Binding-site contacts:
Ligand atom C7 contacts residue TRP147 of chain 1.A at 4.1 Å (hydrophobic).
Ligand atom C9 contacts residue TYR92 of chain 1.A at 3.4 Å (hydrophobic).
Ligand atom C11 contacts residue GLY128 of chain 1.A at 3.8 Å.
Ligand atom C9 contacts residue TRP147 of chain 1.A at 4.0 Å (hydrophobic).
Ligand atom O10 contacts residue PHE187 of chain 1.A at 4.5 Å.
Ligand atom O7 contacts residue LEU188 of chain 1.A at 4.0 Å.
Ligand atom O8 contacts residue TRP147 of chain 1.A at 4.2 Å.
Ligand atom O8 contacts residue ILE220 of chain 1.A at 4.3 Å.
Ligand atom O7 contacts residue PHE187 of chain 1.A at 4.4 Å.
Ligand atom O7 contacts residue ASP184 of chain 1.A at 4.5 Å.
Ligand atom C1 contacts residue SER131 of chain 1.A at 3.6 Å.
Ligand atom C8 contacts residue TYR92 of chain 1.A at 4.2 Å (hydrophobic).
Ligand atom O9 contacts residue SER222 of chain 1.A at 3.4 Å (h-bond).
Ligand atom O1B contacts residue SER131 of chain 1.A at 3.1 Å (h-bond).
Ligand atom O4 contacts residue THR129 of chain 1.A at 3.7 Å.
Ligand atom C9 contacts residue SER222 of chain 1.A at 4.2 Å.
Ligand atom C11 contacts residue THR149 of chain 1.A at 4.3 Å.
Ligand atom C7 contacts residue LEU188 of chain 1.A at 4.2 Å (hydrophobic).
Ligand atom N5 contacts residue THR129 of chain 1.A at 3.2 Å (h-bond).
Ligand atom C4 contacts residue THR129 of chain 1.A at 3.6 Å.
Ligand atom O9 contacts residue ASP184 of chain 1.A at 3.9 Å.
Ligand atom O1B contacts residue ASN139 of chain 1.A at 3.4 Å (h-bond).
Ligand atom O1A contacts residue SER130 of chain 1.A at 3.2 Å (h-bond).
Ligand atom O8 contacts residue SER130 of chain 1.A at 4.2 Å.
Ligand atom C1 contacts residue SER130 of chain 1.A at 4.1 Å.
Ligand atom C10 contacts residue LEU188 of chain 1.A at 4.4 Å (hydrophobic).
Ligand atom O9 contacts residue HIS177 of chain 1.A at 4.2 Å.
Ligand atom C10 contacts residue THR129 of chain 1.A at 3.6 Å.
Ligand atom C9 contacts residue HIS177 of chain 1.A at 4.0 Å.
Ligand atom C11 contacts residue THR129 of chain 1.A at 3.6 Å.
Ligand atom O9 contacts residue TYR92 of chain 1.A at 3.4 Å (h-bond).
Ligand atom O1B contacts residue SER130 of chain 1.A at 3.9 Å.
Ligand atom C9 contacts residue LEU188 of chain 1.A at 4.1 Å (hydrophobic).
Ligand atom O8 contacts residue TYR92 of chain 1.A at 3.8 Å.
Ligand atom N5 contacts residue LEU188 of chain 1.A at 4.5 Å.
Ligand atom C5 contacts residue THR129 of chain 1.A at 3.9 Å.
Ligand atom C8 contacts residue TRP147 of chain 1.A at 4.3 Å (hydrophobic).
Ligand atom N5 contacts residue TRP147 of chain 1.A at 4.2 Å.
Ligand atom C6 contacts residue THR129 of chain 1.A at 4.4 Å.
Ligand atom O1A contacts residue SER131 of chain 1.A at 3.4 Å (h-bond).

Sequence of chain 1.A:
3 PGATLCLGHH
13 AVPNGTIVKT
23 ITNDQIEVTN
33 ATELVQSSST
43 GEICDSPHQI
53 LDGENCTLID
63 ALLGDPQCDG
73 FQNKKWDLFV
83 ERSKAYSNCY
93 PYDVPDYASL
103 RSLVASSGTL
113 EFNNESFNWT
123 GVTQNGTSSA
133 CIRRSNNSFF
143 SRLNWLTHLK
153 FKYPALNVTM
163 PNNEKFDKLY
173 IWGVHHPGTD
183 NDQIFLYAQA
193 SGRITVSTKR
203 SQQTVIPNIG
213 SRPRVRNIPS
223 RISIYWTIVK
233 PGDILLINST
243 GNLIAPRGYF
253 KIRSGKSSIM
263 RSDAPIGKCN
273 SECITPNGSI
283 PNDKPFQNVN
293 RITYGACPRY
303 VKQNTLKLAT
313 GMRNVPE

This small molecule binds to this protein.
Small molecule (SMILES): CC(=O)N[C@H]1[C@H]([C@H](O)[C@H](O)CO)O[C@@](O)(C(=O)O)C[C@@H]1O